Sequence of chain 1.B:
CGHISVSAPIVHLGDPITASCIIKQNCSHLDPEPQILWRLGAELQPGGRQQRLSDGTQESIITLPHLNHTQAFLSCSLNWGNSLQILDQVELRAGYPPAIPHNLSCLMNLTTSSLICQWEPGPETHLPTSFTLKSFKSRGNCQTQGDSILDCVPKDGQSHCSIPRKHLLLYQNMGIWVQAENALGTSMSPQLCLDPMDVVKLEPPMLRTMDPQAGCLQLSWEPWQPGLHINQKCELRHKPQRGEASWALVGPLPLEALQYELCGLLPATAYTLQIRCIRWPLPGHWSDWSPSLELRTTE

Binding-site contacts:
Ligand atom O7 contacts residue ASN110 of chain 1.B at 3.4 Å (h-bond).
Ligand atom C7 contacts residue LYS202 of chain 1.B at 4.4 Å.
Ligand atom N2 contacts residue ASN110 of chain 1.B at 2.9 Å (h-bond).
Ligand atom O5 contacts residue THR113 of chain 1.B at 3.1 Å.
Ligand atom C2 contacts residue ASN110 of chain 1.B at 2.6 Å.
Ligand atom C5 contacts residue THR112 of chain 1.B at 4.0 Å.
Ligand atom C8 contacts residue LYS202 of chain 1.B at 3.3 Å.
Ligand atom C6 contacts residue THR112 of chain 1.B at 4.2 Å.
Ligand atom C1 contacts residue THR113 of chain 1.B at 4.1 Å.
Ligand atom C7 contacts residue GLU204 of chain 1.B at 4.0 Å.
Ligand atom C5 contacts residue ASN110 of chain 1.B at 3.4 Å.
Ligand atom C8 contacts residue GLU204 of chain 1.B at 2.9 Å.
Ligand atom C7 contacts residue ASN110 of chain 1.B at 3.5 Å.
Ligand atom C6 contacts residue THR113 of chain 1.B at 3.4 Å.
Ligand atom C4 contacts residue ASN110 of chain 1.B at 4.2 Å.
Ligand atom O6 contacts residue THR113 of chain 1.B at 4.2 Å.
Ligand atom O7 contacts residue GLU204 of chain 1.B at 4.1 Å.
Ligand atom O5 contacts residue ASN110 of chain 1.B at 2.3 Å (h-bond).
Ligand atom C5 contacts residue THR113 of chain 1.B at 3.6 Å.
Ligand atom C1 contacts residue ASN110 of chain 1.B at 1.4 Å.
Ligand atom C3 contacts residue ASN110 of chain 1.B at 3.7 Å.

This protein binds this small molecule.
Small molecule (SMILES): CC(=O)N[C@H]1[C@H](O[C@H]2[C@H](O)[C@@H](NC(C)=O)CO[C@@H]2CO)O[C@H](CO)[C@@H](O)[C@@H]1O